This small molecule binds to this protein.
Small molecule (SMILES): CC(=O)N[C@H]1[C@H](O[C@H]2[C@H](O)[C@@H](NC(C)=O)CO[C@@H]2CO)O[C@H](CO)[C@@H](O)[C@@H]1O

Binding-site contacts:
Ligand atom C2 contacts residue ASN145 of chain 1.A at 2.4 Å.
Ligand atom C6 contacts residue ARG122 of chain 1.A at 3.5 Å.
Ligand atom C6 contacts residue ASN145 of chain 1.A at 4.5 Å.
Ligand atom C5 contacts residue ARG122 of chain 1.A at 4.1 Å.
Ligand atom C1 contacts residue ASN145 of chain 1.A at 1.4 Å.
Ligand atom O7 contacts residue ARG5 of chain 1.A at 3.9 Å.
Ligand atom C7 contacts residue ARG5 of chain 1.A at 3.7 Å.
Ligand atom C8 contacts residue PHE143 of chain 1.A at 3.4 Å (hydrophobic).
Ligand atom O3 contacts residue ARG5 of chain 1.A at 3.2 Å (salt-bridge).
Ligand atom C8 contacts residue ARG5 of chain 1.A at 3.7 Å.
Ligand atom O6 contacts residue ARG122 of chain 1.A at 3.5 Å (salt-bridge).
Ligand atom O5 contacts residue ASN145 of chain 1.A at 2.3 Å (h-bond).
Ligand atom N2 contacts residue ASN145 of chain 1.A at 2.9 Å (h-bond).
Ligand atom N2 contacts residue PHE143 of chain 1.A at 4.3 Å.
Ligand atom C5 contacts residue ASN145 of chain 1.A at 3.6 Å.
Ligand atom C7 contacts residue PHE143 of chain 1.A at 4.4 Å (hydrophobic).
Ligand atom C7 contacts residue ASN145 of chain 1.A at 3.3 Å.
Ligand atom C8 contacts residue ASN145 of chain 1.A at 4.4 Å.
Ligand atom C1 contacts residue ARG122 of chain 1.A at 4.1 Å.
Ligand atom C4 contacts residue ASN145 of chain 1.A at 4.1 Å.
Ligand atom O5 contacts residue ARG122 of chain 1.A at 3.1 Å (salt-bridge).
Ligand atom C3 contacts residue ARG5 of chain 1.A at 4.0 Å.
Ligand atom O7 contacts residue ASN145 of chain 1.A at 3.3 Å (h-bond).
Ligand atom C3 contacts residue ASN145 of chain 1.A at 3.7 Å.
Ligand atom C2 contacts residue ARG5 of chain 1.A at 4.3 Å.
Ligand atom N2 contacts residue ARG5 of chain 1.A at 3.4 Å (salt-bridge).

Sequence of chain 1.A:
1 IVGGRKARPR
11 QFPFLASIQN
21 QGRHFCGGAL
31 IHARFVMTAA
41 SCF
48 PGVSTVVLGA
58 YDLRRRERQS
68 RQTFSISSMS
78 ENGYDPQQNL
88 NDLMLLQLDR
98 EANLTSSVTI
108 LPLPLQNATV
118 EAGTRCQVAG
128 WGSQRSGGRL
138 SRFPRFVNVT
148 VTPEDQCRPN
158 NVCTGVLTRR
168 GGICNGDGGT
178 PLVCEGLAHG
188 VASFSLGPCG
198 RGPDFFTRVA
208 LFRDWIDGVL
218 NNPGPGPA